Sequence of chain 1.A:
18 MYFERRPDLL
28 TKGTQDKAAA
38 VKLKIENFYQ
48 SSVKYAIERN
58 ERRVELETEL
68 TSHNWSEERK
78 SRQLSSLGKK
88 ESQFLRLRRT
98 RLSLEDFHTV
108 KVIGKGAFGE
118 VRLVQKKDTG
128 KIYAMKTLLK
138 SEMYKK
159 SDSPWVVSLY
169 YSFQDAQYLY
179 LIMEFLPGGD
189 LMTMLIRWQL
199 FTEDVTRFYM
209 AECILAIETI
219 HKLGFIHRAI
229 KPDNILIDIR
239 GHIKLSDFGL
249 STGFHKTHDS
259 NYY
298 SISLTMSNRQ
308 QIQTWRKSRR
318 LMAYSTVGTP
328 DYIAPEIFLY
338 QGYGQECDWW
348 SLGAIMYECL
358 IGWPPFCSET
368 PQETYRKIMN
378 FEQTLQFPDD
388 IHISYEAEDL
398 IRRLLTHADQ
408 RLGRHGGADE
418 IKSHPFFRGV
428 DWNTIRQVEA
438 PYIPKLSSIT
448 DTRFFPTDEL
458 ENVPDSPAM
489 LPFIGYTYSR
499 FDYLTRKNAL

Binding-site contacts:
Ligand atom O3' contacts residue ASP188 of chain 1.A at 3.0 Å (salt-bridge).
Ligand atom C5 contacts residue LEU234 of chain 1.A at 3.7 Å (hydrophobic).
Ligand atom O2A contacts residue LYS133 of chain 1.A at 2.6 Å (salt-bridge).
Ligand atom O1A contacts residue ASN232 of chain 1.A at 3.2 Å (h-bond).
Ligand atom O4' contacts residue VAL118 of chain 1.A at 3.5 Å.
Ligand atom O1G contacts residue ASN232 of chain 1.A at 2.7 Å (h-bond).
Ligand atom N6 contacts residue VAL165 of chain 1.A at 3.9 Å.
Ligand atom O2B contacts residue GLY113 of chain 1.A at 3.2 Å.
Ligand atom O3A contacts residue GLY113 of chain 1.A at 4.0 Å.
Ligand atom O3G contacts residue LYS229 of chain 1.A at 2.8 Å (salt-bridge).
Ligand atom N7 contacts residue LEU234 of chain 1.A at 3.9 Å.
Ligand atom O2' contacts residue PHE452 of chain 1.A at 3.6 Å.
Ligand atom N6 contacts residue LEU234 of chain 1.A at 4.0 Å.
Ligand atom O2G contacts residue ASP231 of chain 1.A at 3.8 Å.
Ligand atom O1B contacts residue THR250 of chain 1.A at 3.3 Å (h-bond).
Ligand atom C3' contacts residue ASP231 of chain 1.A at 3.4 Å.
Ligand atom N3B contacts residue THR250 of chain 1.A at 3.2 Å.
Ligand atom C3' contacts residue ASP188 of chain 1.A at 3.9 Å.
Ligand atom C8 contacts residue VAL118 of chain 1.A at 3.9 Å (hydrophobic).
Ligand atom N3 contacts residue PHE452 of chain 1.A at 3.4 Å.
Ligand atom PA contacts residue LYS133 of chain 1.A at 3.9 Å.
Ligand atom O2B contacts residue ALA114 of chain 1.A at 4.0 Å.
Ligand atom N3 contacts residue ILE110 of chain 1.A at 3.6 Å.
Ligand atom N6 contacts residue ALA131 of chain 1.A at 4.0 Å.
Ligand atom C2 contacts residue LEU184 of chain 1.A at 3.6 Å (hydrophobic).
Ligand atom O1G contacts residue ASP231 of chain 1.A at 2.7 Å (salt-bridge).
Ligand atom PG contacts residue ASP231 of chain 1.A at 3.6 Å.
Ligand atom PG contacts residue ASN232 of chain 1.A at 3.7 Å.
Ligand atom C1' contacts residue ILE110 of chain 1.A at 3.7 Å (hydrophobic).
Ligand atom O3' contacts residue ASP231 of chain 1.A at 2.9 Å (salt-bridge).
Ligand atom C2 contacts residue PHE183 of chain 1.A at 3.8 Å (hydrophobic).
Ligand atom C6 contacts residue LEU234 of chain 1.A at 3.8 Å (hydrophobic).
Ligand atom C2' contacts residue ASP188 of chain 1.A at 3.7 Å.
Ligand atom O2' contacts residue ASP188 of chain 1.A at 3.1 Å (salt-bridge).
Ligand atom C2 contacts residue PHE452 of chain 1.A at 3.7 Å (hydrophobic).
Ligand atom N6 contacts residue GLU182 of chain 1.A at 3.4 Å (salt-bridge).
Ligand atom N1 contacts residue LEU184 of chain 1.A at 3.3 Å (h-bond).
Ligand atom O2' contacts residue ILE110 of chain 1.A at 4.0 Å.
Ligand atom N9 contacts residue VAL118 of chain 1.A at 3.8 Å.
Ligand atom C1' contacts residue VAL118 of chain 1.A at 3.5 Å (hydrophobic).

The small molecule below binds the protein below.
Small molecule (SMILES): Nc1ncnc2c1ncn2[C@@H]1O[C@H](CO[P](=O)(O)O[P](=O)(O)NP(=O)(O)O)[C@@H](O)[C@H]1O